Binding-site contacts:
Ligand atom C1 contacts residue LEU55 of chain 1.AA at 3.7 Å (hydrophobic).
Ligand atom C contacts residue PHE89 of chain 1.AA at 3.8 Å (hydrophobic).
Ligand atom CE contacts residue ILE35 of chain 1.BA at 3.8 Å (hydrophobic).
Ligand atom O contacts residue PHE67 of chain 1.BA at 3.8 Å.
Ligand atom CA contacts residue PHE67 of chain 1.BA at 3.7 Å (hydrophobic).
Ligand atom C2 contacts residue LEU55 of chain 1.AA at 3.8 Å (hydrophobic).
Ligand atom CE contacts residue GLU33 of chain 1.BA at 3.6 Å.
Ligand atom C7 contacts residue LEU30 of chain 1.BA at 3.8 Å (hydrophobic).
Ligand atom C1 contacts residue TYR69 of chain 1.BA at 3.8 Å (hydrophobic).
Ligand atom C contacts residue TYR69 of chain 1.BA at 3.6 Å (hydrophobic).
Ligand atom C2 contacts residue ILE35 of chain 1.BA at 3.9 Å (hydrophobic).
Ligand atom N contacts residue PHE89 of chain 1.AA at 3.8 Å.
Ligand atom CD1 contacts residue PHE89 of chain 1.AA at 3.5 Å (hydrophobic).
Ligand atom CZ contacts residue THR86 of chain 1.AA at 3.2 Å.
Ligand atom CD2 contacts residue TYR69 of chain 1.BA at 3.6 Å (hydrophobic).
Ligand atom CB contacts residue PHE67 of chain 1.BA at 3.3 Å (hydrophobic).
Ligand atom CE1 contacts residue THR86 of chain 1.AA at 3.8 Å.
Ligand atom O contacts residue TYR69 of chain 1.BA at 2.5 Å (h-bond).
Ligand atom CM contacts residue LEU198 of chain 1.BA at 3.5 Å (hydrophobic).
Ligand atom C8 contacts residue SER59 of chain 1.AA at 3.3 Å.
Ligand atom CA contacts residue PHE67 of chain 1.BA at 3.5 Å (hydrophobic).
Ligand atom CM contacts residue PHE119 of chain 1.BA at 3.9 Å (hydrophobic).
Ligand atom C2 contacts residue TYR69 of chain 1.BA at 3.5 Å (hydrophobic).
Ligand atom CB contacts residue LEU97 of chain 1.BA at 3.6 Å (hydrophobic).
Ligand atom C4 contacts residue LEU30 of chain 1.BA at 3.9 Å (hydrophobic).
Ligand atom N contacts residue TYR69 of chain 1.BA at 3.0 Å (h-bond).
Ligand atom C7 contacts residue PHE56 of chain 1.AA at 3.7 Å (hydrophobic).
Ligand atom CB contacts residue SER95 of chain 1.BA at 3.8 Å.
Ligand atom C7 contacts residue SER59 of chain 1.AA at 3.3 Å.
Ligand atom C contacts residue PHE67 of chain 1.BA at 3.6 Å (hydrophobic).
Ligand atom C4 contacts residue ILE35 of chain 1.BA at 3.5 Å (hydrophobic).
Ligand atom O contacts residue LEU198 of chain 1.BA at 3.8 Å.
Ligand atom CD2 contacts residue LEU97 of chain 1.BA at 3.7 Å (hydrophobic).
Ligand atom C6 contacts residue LEU30 of chain 1.BA at 3.4 Å (hydrophobic).
Ligand atom CZ contacts residue LEU121 of chain 1.BA at 3.7 Å (hydrophobic).
Ligand atom N contacts residue PHE67 of chain 1.BA at 3.8 Å.
Ligand atom CD contacts residue TYR69 of chain 1.BA at 3.4 Å (hydrophobic).
Ligand atom CG contacts residue LEU97 of chain 1.BA at 3.9 Å (hydrophobic).
Ligand atom CB contacts residue PHE67 of chain 1.BA at 3.9 Å (hydrophobic).
Ligand atom CA contacts residue PHE89 of chain 1.AA at 3.7 Å (hydrophobic).

A protein and the small-molecule ligand that binds it are described below.
Small molecule (SMILES): C/C=C/C=C/C=C/C(=O)N[C@@H](Cc1ccccc1)C(=O)N[C@H]1COC(=O)[C@@H]2C[C@@H](C)CN2C(=O)[C@H](C)NC(=O)[C@H](C)N(C)C(=O)[C@@H]2CCCN2C1=O

Sequence of chain 1.BA:
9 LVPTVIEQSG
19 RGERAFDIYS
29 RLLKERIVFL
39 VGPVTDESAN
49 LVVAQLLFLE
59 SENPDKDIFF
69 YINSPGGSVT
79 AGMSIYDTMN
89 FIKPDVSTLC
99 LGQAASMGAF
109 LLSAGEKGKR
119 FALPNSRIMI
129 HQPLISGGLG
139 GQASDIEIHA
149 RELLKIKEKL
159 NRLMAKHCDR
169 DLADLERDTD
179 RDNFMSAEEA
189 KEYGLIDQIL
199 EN

Sequence of chain 1.AA:
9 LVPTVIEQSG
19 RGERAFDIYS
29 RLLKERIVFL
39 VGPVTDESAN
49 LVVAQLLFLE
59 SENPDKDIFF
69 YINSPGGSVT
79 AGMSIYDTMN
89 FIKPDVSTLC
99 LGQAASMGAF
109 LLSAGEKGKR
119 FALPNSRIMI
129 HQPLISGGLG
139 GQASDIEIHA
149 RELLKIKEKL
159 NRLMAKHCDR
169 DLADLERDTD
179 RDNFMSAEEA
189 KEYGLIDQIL